This protein binds this small molecule.
Small molecule (SMILES): C[C@H](CCC(=O)NCCS(=O)(=O)O)[C@H]1CC[C@H]2[C@@H]3[C@H](O)C[C@@H]4C[C@H](O)CC[C@]4(C)[C@H]3C[C@H](O)[C@]12C

Sequence of chain 1.A:
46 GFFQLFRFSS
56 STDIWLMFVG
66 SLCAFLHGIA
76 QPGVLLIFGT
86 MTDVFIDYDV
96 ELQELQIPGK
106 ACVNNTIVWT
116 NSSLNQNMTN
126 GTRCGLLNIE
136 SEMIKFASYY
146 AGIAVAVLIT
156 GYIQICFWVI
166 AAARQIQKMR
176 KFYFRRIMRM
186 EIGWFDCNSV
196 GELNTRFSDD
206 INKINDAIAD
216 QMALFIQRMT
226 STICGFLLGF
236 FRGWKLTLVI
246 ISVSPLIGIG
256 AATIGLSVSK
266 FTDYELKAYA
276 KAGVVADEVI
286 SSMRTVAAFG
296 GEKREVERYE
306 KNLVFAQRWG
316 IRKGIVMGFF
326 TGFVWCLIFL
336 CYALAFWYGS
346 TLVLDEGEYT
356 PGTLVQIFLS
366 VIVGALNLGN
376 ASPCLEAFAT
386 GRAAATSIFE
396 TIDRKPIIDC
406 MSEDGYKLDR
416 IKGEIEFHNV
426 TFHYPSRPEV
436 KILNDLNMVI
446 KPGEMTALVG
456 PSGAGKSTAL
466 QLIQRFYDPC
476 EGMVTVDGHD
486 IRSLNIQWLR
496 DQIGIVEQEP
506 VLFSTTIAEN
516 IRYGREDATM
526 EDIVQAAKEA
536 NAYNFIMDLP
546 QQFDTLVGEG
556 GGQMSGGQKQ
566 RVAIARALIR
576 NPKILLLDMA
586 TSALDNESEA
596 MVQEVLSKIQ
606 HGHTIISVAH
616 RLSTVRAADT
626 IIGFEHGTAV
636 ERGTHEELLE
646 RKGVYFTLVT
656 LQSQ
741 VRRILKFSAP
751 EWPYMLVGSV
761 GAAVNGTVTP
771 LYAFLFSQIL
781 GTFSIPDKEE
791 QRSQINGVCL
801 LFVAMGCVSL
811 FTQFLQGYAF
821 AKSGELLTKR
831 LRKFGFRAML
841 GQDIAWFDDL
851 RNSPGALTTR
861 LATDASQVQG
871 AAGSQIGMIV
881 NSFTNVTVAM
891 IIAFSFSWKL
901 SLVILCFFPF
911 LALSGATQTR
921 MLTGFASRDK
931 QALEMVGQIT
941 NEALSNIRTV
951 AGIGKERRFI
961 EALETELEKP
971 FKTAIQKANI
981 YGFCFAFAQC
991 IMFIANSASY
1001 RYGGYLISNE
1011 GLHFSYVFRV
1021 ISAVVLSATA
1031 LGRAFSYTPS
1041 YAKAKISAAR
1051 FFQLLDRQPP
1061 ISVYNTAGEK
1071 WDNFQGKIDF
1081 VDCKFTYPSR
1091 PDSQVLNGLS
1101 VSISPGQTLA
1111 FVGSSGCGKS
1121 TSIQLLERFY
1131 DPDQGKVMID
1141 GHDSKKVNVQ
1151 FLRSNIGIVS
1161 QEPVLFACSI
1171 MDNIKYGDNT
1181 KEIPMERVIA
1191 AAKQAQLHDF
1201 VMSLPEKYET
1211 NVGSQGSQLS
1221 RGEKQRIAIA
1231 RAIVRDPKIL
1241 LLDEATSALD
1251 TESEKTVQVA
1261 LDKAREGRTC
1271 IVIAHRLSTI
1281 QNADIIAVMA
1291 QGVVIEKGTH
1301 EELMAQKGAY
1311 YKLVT

Binding-site contacts:
Ligand atom C2 contacts residue TYR772 of chain 1.A at 3.8 Å (hydrophobic).
Ligand atom O12 contacts residue TYR772 of chain 1.A at 2.7 Å (h-bond).
Ligand atom C5 contacts residue TRP330 of chain 1.A at 3.6 Å (hydrophobic).
Ligand atom C21 contacts residue LEU364 of chain 1.A at 3.4 Å (hydrophobic).
Ligand atom C26 contacts residue MET992 of chain 1.A at 3.8 Å (hydrophobic).
Ligand atom O1S contacts residue VAL79 of chain 1.A at 3.1 Å.
Ligand atom C20 contacts residue LEU364 of chain 1.A at 3.7 Å (hydrophobic).
Ligand atom C6 contacts residue TRP330 of chain 1.A at 4.0 Å (hydrophobic).
Ligand atom C1 contacts residue PHE334 of chain 1.A at 3.2 Å (hydrophobic).
Ligand atom O1S contacts residue TYR145 of chain 1.A at 3.1 Å (h-bond).
Ligand atom O3 contacts residue TRP330 of chain 1.A at 4.3 Å.
Ligand atom C19 contacts residue ILE333 of chain 1.A at 2.0 Å (hydrophobic).
Ligand atom C10 contacts residue ILE333 of chain 1.A at 3.4 Å (hydrophobic).
Ligand atom S26 contacts residue TYR145 of chain 1.A at 3.1 Å (h-bond).
Ligand atom C5 contacts residue ILE333 of chain 1.A at 3.8 Å (hydrophobic).
Ligand atom C26 contacts residue PHE993 of chain 1.A at 3.6 Å (hydrophobic).
Ligand atom C11 contacts residue TYR337 of chain 1.A at 3.3 Å (hydrophobic).
Ligand atom C12 contacts residue TYR772 of chain 1.A at 3.1 Å (hydrophobic).
Ligand atom C1 contacts residue ILE333 of chain 1.A at 4.1 Å (hydrophobic).
Ligand atom O2S contacts residue ASN996 of chain 1.A at 2.7 Å (h-bond).
Ligand atom C18 contacts residue ILE367 of chain 1.A at 3.1 Å (hydrophobic).
Ligand atom C12 contacts residue TYR337 of chain 1.A at 3.4 Å (hydrophobic).
Ligand atom C11 contacts residue TYR772 of chain 1.A at 3.5 Å (hydrophobic).
Ligand atom C18 contacts residue TYR337 of chain 1.A at 4.1 Å (hydrophobic).
Ligand atom S26 contacts residue ASN996 of chain 1.A at 3.7 Å.
Ligand atom C3 contacts residue TRP330 of chain 1.A at 4.1 Å (hydrophobic).
Ligand atom C3 contacts residue THR769 of chain 1.A at 4.0 Å.
Ligand atom O12 contacts residue LEU1026 of chain 1.A at 4.1 Å.
Ligand atom C25 contacts residue PHE993 of chain 1.A at 3.1 Å (hydrophobic).
Ligand atom N24 contacts residue PHE993 of chain 1.A at 4.3 Å.
Ligand atom O2S contacts residue TYR145 of chain 1.A at 2.3 Å (h-bond).
Ligand atom C9 contacts residue ILE333 of chain 1.A at 4.3 Å (hydrophobic).
Ligand atom O3S contacts residue TYR145 of chain 1.A at 4.2 Å.
Ligand atom O3 contacts residue THR769 of chain 1.A at 2.6 Å.
Ligand atom C8 contacts residue ILE333 of chain 1.A at 4.2 Å (hydrophobic).
Ligand atom C6 contacts residue ILE333 of chain 1.A at 3.7 Å (hydrophobic).
Ligand atom C26 contacts residue ASN996 of chain 1.A at 3.6 Å.
Ligand atom C2 contacts residue PHE334 of chain 1.A at 3.8 Å (hydrophobic).
Ligand atom C18 contacts residue LEU364 of chain 1.A at 4.0 Å (hydrophobic).
Ligand atom C4 contacts residue TRP330 of chain 1.A at 3.9 Å (hydrophobic).